Binding-site contacts:
Ligand atom C4 contacts residue ASN500 of chain 3.A at 3.9 Å.
Ligand atom O5 contacts residue ASN500 of chain 3.A at 2.8 Å (h-bond).
Ligand atom C6 contacts residue ASN500 of chain 3.A at 4.1 Å.
Ligand atom C3 contacts residue ASN500 of chain 3.A at 4.5 Å.
Ligand atom C2 contacts residue ASN500 of chain 3.A at 3.9 Å.
Ligand atom O3 contacts residue ASN496 of chain 3.A at 4.3 Å.
Ligand atom C5 contacts residue ASN500 of chain 3.A at 3.8 Å.
Ligand atom C1 contacts residue ASN500 of chain 3.A at 2.5 Å.

Sequence of chain 3.A:
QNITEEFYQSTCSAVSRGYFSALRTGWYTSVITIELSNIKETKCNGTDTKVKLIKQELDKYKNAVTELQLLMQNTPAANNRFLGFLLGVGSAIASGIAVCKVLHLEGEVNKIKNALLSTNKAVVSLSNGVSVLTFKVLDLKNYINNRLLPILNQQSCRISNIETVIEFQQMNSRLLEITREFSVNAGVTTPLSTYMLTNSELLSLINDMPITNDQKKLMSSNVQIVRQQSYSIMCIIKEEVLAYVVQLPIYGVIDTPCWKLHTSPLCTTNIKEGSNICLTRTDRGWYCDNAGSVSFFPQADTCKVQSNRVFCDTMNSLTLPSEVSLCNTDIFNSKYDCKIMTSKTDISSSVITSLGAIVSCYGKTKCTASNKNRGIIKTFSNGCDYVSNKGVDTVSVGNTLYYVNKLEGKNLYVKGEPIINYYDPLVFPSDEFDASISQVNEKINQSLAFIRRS

The small molecule below binds the protein below.
Small molecule (SMILES): CC(=O)N[C@@H]1[C@@H](O)[C@H](O)[C@@H](CO)O[C@H]1O